Binding-site contacts:
Ligand atom NE1 contacts residue SER201 of chain 1.I at 4.0 Å.
Ligand atom CZ2 contacts residue ARG179 of chain 1.C at 3.6 Å.
Ligand atom CG2 contacts residue SER201 of chain 1.I at 3.5 Å.
Ligand atom CG contacts residue GLY199 of chain 1.I at 3.8 Å.
Ligand atom CA contacts residue GLN248 of chain 1.I at 3.5 Å.
Ligand atom OG1 contacts residue ILE289 of chain 1.G at 4.0 Å.
Ligand atom N contacts residue SER201 of chain 1.I at 3.6 Å (h-bond).
Ligand atom CB contacts residue TYR200 of chain 1.I at 3.6 Å (hydrophobic).
Ligand atom N contacts residue GLY199 of chain 1.I at 3.5 Å (h-bond).
Ligand atom CD2 contacts residue GLY199 of chain 1.I at 3.6 Å.
Ligand atom CG contacts residue HIC75 of chain 1.C at 3.9 Å.
Ligand atom CD1 contacts residue ARG198 of chain 1.I at 3.7 Å.
Ligand atom CB contacts residue SER201 of chain 1.I at 3.6 Å.
Ligand atom CZ3 contacts residue GLY199 of chain 1.I at 3.6 Å.
Ligand atom OD1 contacts residue HIC75 of chain 1.C at 3.8 Å.
Ligand atom CZ2 contacts residue ILE77 of chain 1.C at 3.9 Å (hydrophobic).
Ligand atom C contacts residue SER201 of chain 1.I at 3.8 Å.
Ligand atom O contacts residue GLN248 of chain 1.I at 3.9 Å.
Ligand atom CA contacts residue SER201 of chain 1.I at 3.0 Å.
Ligand atom C contacts residue GLY199 of chain 1.I at 4.0 Å.
Ligand atom CE3 contacts residue PRO114 of chain 1.C at 4.0 Å (hydrophobic).
Ligand atom CE3 contacts residue GLY199 of chain 1.I at 2.8 Å.
Ligand atom CG contacts residue SER201 of chain 1.I at 3.8 Å.
Ligand atom CD1 contacts residue SER201 of chain 1.I at 3.9 Å.
Ligand atom O2 contacts residue ARG198 of chain 1.I at 3.6 Å (salt-bridge).
Ligand atom CG2 contacts residue PHE202 of chain 1.I at 4.0 Å (hydrophobic).
Ligand atom O contacts residue GLN248 of chain 1.I at 3.2 Å (h-bond).
Ligand atom CG2 contacts residue ILE289 of chain 1.G at 3.9 Å (hydrophobic).
Ligand atom CE3 contacts residue SER201 of chain 1.I at 4.0 Å.
Ligand atom CE3 contacts residue ILE77 of chain 1.C at 3.8 Å (hydrophobic).
Ligand atom CD2 contacts residue ILE77 of chain 1.C at 3.6 Å (hydrophobic).
Ligand atom CZ3 contacts residue PRO114 of chain 1.C at 3.6 Å (hydrophobic).
Ligand atom CB contacts residue THR79 of chain 1.C at 3.8 Å.
Ligand atom CE2 contacts residue ILE77 of chain 1.C at 3.6 Å (hydrophobic).
Ligand atom CE2 contacts residue SER201 of chain 1.I at 3.8 Å.
Ligand atom CB contacts residue GLU74 of chain 1.C at 3.4 Å.
Ligand atom CD2 contacts residue SER201 of chain 1.I at 3.7 Å.
Ligand atom CB contacts residue GLU207 of chain 1.I at 3.9 Å.
Ligand atom CB contacts residue GLY199 of chain 1.I at 3.4 Å.
Ligand atom CB contacts residue GLY199 of chain 1.I at 3.8 Å.

Sequence of chain 1.G:
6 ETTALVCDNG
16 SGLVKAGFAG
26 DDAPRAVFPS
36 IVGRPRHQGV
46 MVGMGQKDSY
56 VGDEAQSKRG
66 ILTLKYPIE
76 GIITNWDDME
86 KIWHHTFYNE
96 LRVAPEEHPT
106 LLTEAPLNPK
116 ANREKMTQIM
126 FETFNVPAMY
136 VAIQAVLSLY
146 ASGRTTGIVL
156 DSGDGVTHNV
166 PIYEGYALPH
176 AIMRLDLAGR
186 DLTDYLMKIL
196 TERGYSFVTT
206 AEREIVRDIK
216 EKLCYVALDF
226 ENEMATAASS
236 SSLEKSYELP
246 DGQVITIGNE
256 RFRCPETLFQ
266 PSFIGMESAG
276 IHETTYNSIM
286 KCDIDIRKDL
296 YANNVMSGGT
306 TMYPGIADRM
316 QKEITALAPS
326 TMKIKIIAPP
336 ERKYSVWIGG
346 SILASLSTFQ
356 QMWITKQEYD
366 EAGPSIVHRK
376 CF

The small molecule below binds the protein below.
Small molecule (SMILES): C[C@@H]1NC(=O)[C@H](C[C@@](C)(O)CO)NC(=O)[C@@H]2CC3=C(N=C4C=CC=CC43)SC[C@H](NC(=O)[C@@H]([C@H](C)O)NC1=O)C(=O)N1C[C@H](O)C[C@H]1C(=O)N[C@@H](C)C(=O)N2

Sequence of chain 1.I:
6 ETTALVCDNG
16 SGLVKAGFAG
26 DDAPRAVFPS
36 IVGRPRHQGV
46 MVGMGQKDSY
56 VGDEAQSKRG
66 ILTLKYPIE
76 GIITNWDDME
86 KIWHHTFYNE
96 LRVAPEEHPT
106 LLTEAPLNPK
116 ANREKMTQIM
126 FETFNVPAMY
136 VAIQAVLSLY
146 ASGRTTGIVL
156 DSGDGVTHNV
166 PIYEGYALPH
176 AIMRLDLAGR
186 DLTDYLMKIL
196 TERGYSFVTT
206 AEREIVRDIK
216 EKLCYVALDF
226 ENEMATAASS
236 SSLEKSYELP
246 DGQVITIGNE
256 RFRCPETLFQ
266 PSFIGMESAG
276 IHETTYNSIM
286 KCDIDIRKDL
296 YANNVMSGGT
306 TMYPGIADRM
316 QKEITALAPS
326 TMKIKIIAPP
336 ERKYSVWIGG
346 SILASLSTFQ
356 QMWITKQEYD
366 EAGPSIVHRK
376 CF

Sequence of chain 1.C:
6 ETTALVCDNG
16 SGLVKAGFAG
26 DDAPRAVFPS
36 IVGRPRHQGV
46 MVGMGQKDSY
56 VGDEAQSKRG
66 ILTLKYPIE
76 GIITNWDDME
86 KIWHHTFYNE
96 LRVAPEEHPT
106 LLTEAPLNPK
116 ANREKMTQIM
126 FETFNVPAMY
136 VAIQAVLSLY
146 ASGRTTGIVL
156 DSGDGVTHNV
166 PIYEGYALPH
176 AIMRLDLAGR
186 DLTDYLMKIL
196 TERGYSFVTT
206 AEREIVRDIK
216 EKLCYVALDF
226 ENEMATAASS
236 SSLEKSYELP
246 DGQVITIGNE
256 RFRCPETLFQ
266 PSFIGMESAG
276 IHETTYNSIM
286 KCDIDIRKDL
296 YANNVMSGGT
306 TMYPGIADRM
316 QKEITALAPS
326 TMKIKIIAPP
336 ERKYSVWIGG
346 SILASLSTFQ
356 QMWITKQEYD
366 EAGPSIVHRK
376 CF